Sequence of chain 3.A:
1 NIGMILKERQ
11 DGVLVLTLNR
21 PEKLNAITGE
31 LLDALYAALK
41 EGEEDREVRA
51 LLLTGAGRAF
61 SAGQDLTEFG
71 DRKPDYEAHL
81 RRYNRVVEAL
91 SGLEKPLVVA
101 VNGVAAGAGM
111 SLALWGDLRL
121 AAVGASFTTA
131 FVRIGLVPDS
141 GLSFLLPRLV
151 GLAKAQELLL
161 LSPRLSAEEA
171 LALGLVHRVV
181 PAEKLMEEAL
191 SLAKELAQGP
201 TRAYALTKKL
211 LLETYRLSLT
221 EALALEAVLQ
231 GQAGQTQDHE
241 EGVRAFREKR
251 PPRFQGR

Binding-site contacts:
Ligand atom O2 contacts residue HIS79 of chain 2.A at 3.7 Å.
Ligand atom N7 contacts residue GLN64 of chain 2.A at 2.9 Å (h-bond).
Ligand atom C2 contacts residue TYR76 of chain 2.A at 3.6 Å (hydrophobic).
Ligand atom C25 contacts residue PHE246 of chain 3.A at 3.7 Å (hydrophobic).
Ligand atom C4 contacts residue GLN64 of chain 2.A at 3.7 Å.
Ligand atom O19 contacts residue LYS249 of chain 3.A at 2.9 Å (salt-bridge).
Ligand atom C5 contacts residue ASP139 of chain 2.A at 3.6 Å.
Ligand atom N4 contacts residue PHE246 of chain 3.A at 3.6 Å.
Ligand atom O10 contacts residue ARG58 of chain 2.A at 3.4 Å (salt-bridge).
Ligand atom O4 contacts residue ILE134 of chain 2.A at 3.6 Å.
Ligand atom C11 contacts residue PHE246 of chain 3.A at 3.2 Å (hydrophobic).
Ligand atom C2 contacts residue ASP139 of chain 2.A at 3.7 Å.
Ligand atom N2 contacts residue PHE246 of chain 3.A at 3.2 Å.
Ligand atom N6 contacts residue GLN64 of chain 2.A at 3.6 Å (h-bond).
Ligand atom C4 contacts residue ASP139 of chain 2.A at 3.4 Å.
Ligand atom C6 contacts residue GLN64 of chain 2.A at 3.4 Å.
Ligand atom O2 contacts residue TYR76 of chain 2.A at 3.3 Å.
Ligand atom C3 contacts residue ASP139 of chain 2.A at 2.9 Å.
Ligand atom N6 contacts residue LEU66 of chain 2.A at 3.1 Å (h-bond).
Ligand atom N7 contacts residue ALA62 of chain 2.A at 3.3 Å (h-bond).
Ligand atom O1 contacts residue GLN64 of chain 2.A at 3.6 Å.
Ligand atom C26 contacts residue ASP65 of chain 2.A at 3.4 Å.
Ligand atom N1 contacts residue ALA62 of chain 2.A at 3.0 Å (h-bond).
Ligand atom O9 contacts residue ARG58 of chain 2.A at 2.8 Å (salt-bridge).
Ligand atom C15 contacts residue ALA62 of chain 2.A at 3.6 Å (hydrophobic).
Ligand atom O1 contacts residue TYR76 of chain 2.A at 3.2 Å.
Ligand atom C9 contacts residue ALA62 of chain 2.A at 3.6 Å (hydrophobic).
Ligand atom C1 contacts residue TYR76 of chain 2.A at 3.1 Å (hydrophobic).
Ligand atom O3 contacts residue ALA108 of chain 2.A at 3.0 Å (h-bond).
Ligand atom N6 contacts residue ASP65 of chain 2.A at 3.6 Å.
Ligand atom N4 contacts residue ALA62 of chain 2.A at 3.3 Å.
Ligand atom C26 contacts residue LEU66 of chain 2.A at 3.6 Å (hydrophobic).
Ligand atom O3 contacts residue GLN64 of chain 2.A at 2.9 Å (h-bond).
Ligand atom C6 contacts residue PHE131 of chain 2.A at 3.2 Å (hydrophobic).
Ligand atom C5 contacts residue GLN64 of chain 2.A at 3.5 Å.
Ligand atom S1 contacts residue PHE131 of chain 2.A at 3.5 Å.
Ligand atom C24 contacts residue PHE246 of chain 3.A at 3.6 Å (hydrophobic).
Ligand atom O19 contacts residue PHE246 of chain 3.A at 3.5 Å.
Ligand atom C10 contacts residue ALA62 of chain 2.A at 3.4 Å (hydrophobic).
Ligand atom C5 contacts residue PHE131 of chain 2.A at 3.3 Å (hydrophobic).

A small-molecule ligand and the protein it binds are described below.
Small molecule (SMILES): CC(C)(COP(=O)(O)OP(=O)(O)OC[C@H]1O[C@@H](n2cnc3c(N)ncnc32)[C@H](O)[C@@H]1OP(=O)(O)O)[C@@H](O)C(=O)NCCC(=O)NCCSC(=O)C/C=C/CC(=O)O

Sequence of chain 2.A:
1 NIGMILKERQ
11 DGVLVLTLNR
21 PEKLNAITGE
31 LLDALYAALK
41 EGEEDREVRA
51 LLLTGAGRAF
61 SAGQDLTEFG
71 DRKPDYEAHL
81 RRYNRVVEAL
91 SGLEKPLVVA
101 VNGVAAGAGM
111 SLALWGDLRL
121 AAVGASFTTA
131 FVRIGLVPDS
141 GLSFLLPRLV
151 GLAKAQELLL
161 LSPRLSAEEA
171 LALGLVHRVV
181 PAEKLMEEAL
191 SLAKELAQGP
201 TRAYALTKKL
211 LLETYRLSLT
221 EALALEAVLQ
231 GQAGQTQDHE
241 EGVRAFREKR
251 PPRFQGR